Sequence of chain 1.A:
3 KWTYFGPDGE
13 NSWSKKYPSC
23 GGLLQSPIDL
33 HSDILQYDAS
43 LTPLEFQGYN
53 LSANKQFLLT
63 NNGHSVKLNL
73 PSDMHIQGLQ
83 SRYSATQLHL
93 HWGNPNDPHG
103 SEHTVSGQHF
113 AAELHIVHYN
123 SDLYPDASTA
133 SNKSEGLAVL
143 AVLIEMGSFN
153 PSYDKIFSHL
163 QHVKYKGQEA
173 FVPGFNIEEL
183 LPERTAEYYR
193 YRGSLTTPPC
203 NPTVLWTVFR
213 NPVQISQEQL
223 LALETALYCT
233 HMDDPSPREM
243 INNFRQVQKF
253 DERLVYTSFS

Binding-site contacts:
Ligand atom C10 contacts residue THR199 of chain 1.A at 3.8 Å.
Ligand atom O29 contacts residue TRP4 of chain 1.A at 3.6 Å.
Ligand atom O2 contacts residue HIS91 of chain 1.A at 3.4 Å.
Ligand atom O15 contacts residue THR88 of chain 1.A at 3.6 Å.
Ligand atom F12 contacts residue LEU139 of chain 1.A at 3.6 Å.
Ligand atom N4 contacts residue HIS91 of chain 1.A at 3.2 Å (h-bond).
Ligand atom C6 contacts residue VAL119 of chain 1.A at 3.7 Å (hydrophobic).
Ligand atom C26 contacts residue SER67 of chain 1.A at 3.2 Å.
Ligand atom C35 contacts residue PRO200 of chain 1.A at 3.6 Å (hydrophobic).
Ligand atom C34 contacts residue PRO200 of chain 1.A at 3.7 Å (hydrophobic).
Ligand atom O15 contacts residue VAL119 of chain 1.A at 3.5 Å.
Ligand atom C34 contacts residue LEU197 of chain 1.A at 3.5 Å (hydrophobic).
Ligand atom O2 contacts residue ZN1 of chain 1.E at 3.0 Å.
Ligand atom F13 contacts residue HIS91 of chain 1.A at 3.5 Å.
Ligand atom C24 contacts residue ASN64 of chain 1.A at 3.2 Å.
Ligand atom C26 contacts residue HIS91 of chain 1.A at 3.5 Å.
Ligand atom C27 contacts residue THR199 of chain 1.A at 3.8 Å.
Ligand atom C18 contacts residue ALA129 of chain 1.A at 3.7 Å (hydrophobic).
Ligand atom C34 contacts residue PRO201 of chain 1.A at 3.4 Å (hydrophobic).
Ligand atom C23 contacts residue ASN64 of chain 1.A at 3.7 Å.
Ligand atom F13 contacts residue THR199 of chain 1.A at 3.3 Å.
Ligand atom C35 contacts residue THR199 of chain 1.A at 3.7 Å.
Ligand atom N4 contacts residue HIS93 of chain 1.A at 3.4 Å (h-bond).
Ligand atom C25 contacts residue ASN64 of chain 1.A at 3.5 Å.
Ligand atom F11 contacts residue VAL141 of chain 1.A at 3.4 Å.
Ligand atom C28 contacts residue THR199 of chain 1.A at 3.7 Å.
Ligand atom O3 contacts residue LEU197 of chain 1.A at 3.3 Å.
Ligand atom C21 contacts residue THR199 of chain 1.A at 3.8 Å.
Ligand atom S1 contacts residue ZN1 of chain 1.E at 3.1 Å.
Ligand atom N4 contacts residue ZN1 of chain 1.E at 2.0 Å.
Ligand atom C35 contacts residue LEU197 of chain 1.A at 3.6 Å (hydrophobic).
Ligand atom C25 contacts residue HIS91 of chain 1.A at 3.5 Å.
Ligand atom N4 contacts residue HIS117 of chain 1.A at 3.5 Å (h-bond).
Ligand atom N4 contacts residue THR198 of chain 1.A at 2.9 Å (h-bond).
Ligand atom O3 contacts residue THR198 of chain 1.A at 2.9 Å (h-bond).
Ligand atom O2 contacts residue HIS117 of chain 1.A at 3.4 Å (h-bond).
Ligand atom C7 contacts residue VAL119 of chain 1.A at 3.5 Å (hydrophobic).
Ligand atom F12 contacts residue VAL119 of chain 1.A at 2.9 Å.
Ligand atom C10 contacts residue HIS91 of chain 1.A at 3.6 Å.
Ligand atom O16 contacts residue GLN89 of chain 1.A at 2.9 Å (h-bond).

This small molecule binds to this protein.
Small molecule (SMILES): NS(=O)(=O)c1c(F)c(F)c(S(=O)(=O)CCO)c(N[C@H](c2ccccc2)[C@@H](O)c2ccccc2)c1F